Sequence of chain 2.A:
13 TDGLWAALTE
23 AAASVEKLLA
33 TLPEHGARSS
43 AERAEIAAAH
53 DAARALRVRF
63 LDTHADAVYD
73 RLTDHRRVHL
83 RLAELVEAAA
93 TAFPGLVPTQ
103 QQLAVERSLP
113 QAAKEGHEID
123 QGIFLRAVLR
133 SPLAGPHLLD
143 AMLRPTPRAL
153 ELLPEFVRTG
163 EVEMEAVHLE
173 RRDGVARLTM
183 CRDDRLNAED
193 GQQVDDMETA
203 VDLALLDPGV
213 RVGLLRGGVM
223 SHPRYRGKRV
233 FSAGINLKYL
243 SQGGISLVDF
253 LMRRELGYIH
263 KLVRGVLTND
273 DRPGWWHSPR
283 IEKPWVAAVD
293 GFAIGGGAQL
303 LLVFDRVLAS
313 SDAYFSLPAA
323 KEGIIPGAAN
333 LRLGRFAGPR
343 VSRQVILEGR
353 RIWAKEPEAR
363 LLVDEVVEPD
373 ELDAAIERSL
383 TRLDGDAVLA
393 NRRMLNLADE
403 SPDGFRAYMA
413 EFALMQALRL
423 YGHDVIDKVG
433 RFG

The small molecule below binds the protein below.
Small molecule (SMILES): CC(C)(CO[P](=O)(O)O[P](=O)(O)OC[C@H]1O[C@@H](n2cnc3c(N)ncnc32)[C@H](O)[C@@H]1OP(=O)(O)O)[C@@H](O)C(=O)NCCC(=O)NCCNC(=O)Cc1cc(O)cc(O)c1

Binding-site contacts:
Ligand atom OAD contacts residue ILE237 of chain 2.A at 2.7 Å (h-bond).
Ligand atom C5P contacts residue ALA235 of chain 2.A at 3.4 Å (hydrophobic).
Ligand atom CAJ contacts residue GLU191 of chain 2.A at 3.3 Å.
Ligand atom CAJ contacts residue ARG256 of chain 2.A at 3.6 Å.
Ligand atom OAD contacts residue GLY297 of chain 2.A at 3.5 Å.
Ligand atom CAB contacts residue ILE237 of chain 2.A at 3.5 Å (hydrophobic).
Ligand atom OAL contacts residue GLU191 of chain 2.A at 2.4 Å (salt-bridge).
Ligand atom O5P contacts residue PRO320 of chain 2.A at 3.6 Å.
Ligand atom OAK contacts residue LEU253 of chain 2.A at 3.6 Å.
Ligand atom C3' contacts residue HIS224 of chain 2.A at 3.2 Å.
Ligand atom OAL contacts residue ARG256 of chain 2.A at 2.9 Å.
Ligand atom C5' contacts residue HIS224 of chain 2.A at 3.6 Å.
Ligand atom N1A contacts residue ALA190 of chain 2.A at 3.4 Å.
Ligand atom O3A contacts residue TYR227 of chain 2.A at 3.6 Å.
Ligand atom N4P contacts residue ALA235 of chain 2.A at 2.7 Å (h-bond).
Ligand atom OAD contacts residue GLY298 of chain 2.A at 2.7 Å (h-bond).
Ligand atom O8A contacts residue HIS224 of chain 2.A at 3.1 Å (h-bond).
Ligand atom CAI contacts residue ARG256 of chain 2.A at 3.1 Å.
Ligand atom O2' contacts residue LYS240 of chain 2.A at 3.5 Å (salt-bridge).
Ligand atom N1A contacts residue ASN238 of chain 2.A at 3.5 Å.
Ligand atom OAK contacts residue GLY329 of chain 2.A at 3.1 Å.
Ligand atom O5A contacts residue TYR227 of chain 2.A at 2.6 Å (h-bond).
Ligand atom P3' contacts residue HIS224 of chain 2.A at 3.4 Å.
Ligand atom OAL contacts residue GLY298 of chain 2.A at 3.5 Å.
Ligand atom C4' contacts residue HIS224 of chain 2.A at 3.3 Å.
Ligand atom C13 contacts residue PHE294 of chain 2.A at 3.4 Å (hydrophobic).
Ligand atom N6A contacts residue ALA235 of chain 2.A at 3.3 Å (h-bond).
Ligand atom OAD contacts residue GLY236 of chain 2.A at 3.1 Å.
Ligand atom CAF contacts residue GLN301 of chain 2.A at 3.5 Å.
Ligand atom CAE contacts residue GLU191 of chain 2.A at 3.4 Å.
Ligand atom C6P contacts residue ALA235 of chain 2.A at 3.2 Å (hydrophobic).
Ligand atom O9A contacts residue LYS240 of chain 2.A at 3.1 Å (salt-bridge).
Ligand atom N1A contacts residue LEU239 of chain 2.A at 3.5 Å (h-bond).
Ligand atom C2A contacts residue ALA190 of chain 2.A at 3.6 Å (hydrophobic).
Ligand atom CAG contacts residue GLN301 of chain 2.A at 3.3 Å.
Ligand atom CAH contacts residue GLN301 of chain 2.A at 3.5 Å.
Ligand atom C5A contacts residue PHE434 of chain 2.A at 3.6 Å (hydrophobic).
Ligand atom N6A contacts residue ILE237 of chain 2.A at 3.1 Å (h-bond).
Ligand atom C2A contacts residue ASN238 of chain 2.A at 3.6 Å.
Ligand atom O3' contacts residue HIS224 of chain 2.A at 2.8 Å (h-bond).